A protein and the small-molecule ligand that binds it are described below.
Small molecule (SMILES): O=P(O)(O)O[C@@H]1[C@H](O)[C@H](O)[C@@H](OP(=O)(O)O)[C@H](OP(=O)(O)O)[C@H]1O

Sequence of chain 1.A:
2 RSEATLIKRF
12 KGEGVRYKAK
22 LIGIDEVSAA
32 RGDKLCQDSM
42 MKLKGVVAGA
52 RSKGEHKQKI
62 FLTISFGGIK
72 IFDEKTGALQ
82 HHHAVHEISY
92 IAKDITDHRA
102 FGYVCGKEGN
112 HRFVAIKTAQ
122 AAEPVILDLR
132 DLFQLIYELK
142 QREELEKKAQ

Binding-site contacts:
Ligand atom C6 contacts residue ARG52 of chain 1.A at 4.0 Å.
Ligand atom O51 contacts residue LYS58 of chain 1.A at 3.0 Å (salt-bridge).
Ligand atom O53 contacts residue GLU56 of chain 1.A at 4.4 Å.
Ligand atom O42 contacts residue ARG100 of chain 1.A at 3.0 Å (salt-bridge).
Ligand atom O51 contacts residue LYS21 of chain 1.A at 4.4 Å.
Ligand atom O42 contacts residue LYS118 of chain 1.A at 3.6 Å.
Ligand atom O41 contacts residue LYS118 of chain 1.A at 3.6 Å.
Ligand atom O52 contacts residue HIS57 of chain 1.A at 4.2 Å.
Ligand atom P4 contacts residue LYS58 of chain 1.A at 4.4 Å.
Ligand atom O2 contacts residue ARG52 of chain 1.A at 4.1 Å.
Ligand atom O13 contacts residue ARG52 of chain 1.A at 3.9 Å.
Ligand atom C1 contacts residue ARG52 of chain 1.A at 4.3 Å.
Ligand atom P4 contacts residue ARG100 of chain 1.A at 4.0 Å.
Ligand atom O43 contacts residue ARG100 of chain 1.A at 3.5 Å (salt-bridge).
Ligand atom O4 contacts residue LYS21 of chain 1.A at 3.1 Å (salt-bridge).
Ligand atom C5 contacts residue LYS21 of chain 1.A at 4.2 Å.
Ligand atom P5 contacts residue LYS58 of chain 1.A at 3.9 Å.
Ligand atom P4 contacts residue LYS21 of chain 1.A at 3.7 Å.
Ligand atom C4 contacts residue LYS21 of chain 1.A at 4.2 Å.
Ligand atom O1 contacts residue ARG52 of chain 1.A at 3.4 Å (salt-bridge).
Ligand atom O5 contacts residue LYS21 of chain 1.A at 4.0 Å.
Ligand atom P5 contacts residue LYS21 of chain 1.A at 3.8 Å.
Ligand atom O43 contacts residue LYS118 of chain 1.A at 3.9 Å.
Ligand atom P1 contacts residue ARG52 of chain 1.A at 3.7 Å.
Ligand atom O41 contacts residue LYS21 of chain 1.A at 4.3 Å.
Ligand atom P5 contacts residue HIS57 of chain 1.A at 3.7 Å.
Ligand atom O53 contacts residue HIS57 of chain 1.A at 2.5 Å (h-bond).
Ligand atom O5 contacts residue LYS58 of chain 1.A at 3.5 Å (salt-bridge).
Ligand atom O51 contacts residue HIS57 of chain 1.A at 3.8 Å.
Ligand atom O52 contacts residue LYS21 of chain 1.A at 2.5 Å (salt-bridge).
Ligand atom O6 contacts residue HIS57 of chain 1.A at 4.5 Å.
Ligand atom O6 contacts residue ARG52 of chain 1.A at 3.9 Å.
Ligand atom O43 contacts residue LYS21 of chain 1.A at 3.1 Å (salt-bridge).
Ligand atom P4 contacts residue LYS118 of chain 1.A at 3.9 Å.
Ligand atom O11 contacts residue ARG52 of chain 1.A at 3.0 Å (salt-bridge).
Ligand atom O41 contacts residue LYS58 of chain 1.A at 3.0 Å (salt-bridge).